Binding-site contacts:
Ligand atom CB contacts residue THR468 of chain 1.B at 3.8 Å.
Ligand atom OE1 contacts residue CYS467 of chain 1.B at 3.5 Å (h-bond).
Ligand atom CD contacts residue ASP464 of chain 1.B at 4.4 Å.
Ligand atom CB contacts residue ASN471 of chain 1.B at 3.4 Å.
Ligand atom C contacts residue ASN471 of chain 1.B at 4.0 Å.
Ligand atom CG contacts residue ALA390 of chain 1.B at 4.1 Å (hydrophobic).
Ligand atom OXT contacts residue SER353 of chain 1.B at 3.2 Å (h-bond).
Ligand atom C contacts residue SER353 of chain 1.B at 4.0 Å.
Ligand atom OXT contacts residue ALA429 of chain 1.B at 3.8 Å.
Ligand atom N contacts residue THR468 of chain 1.B at 3.0 Å (h-bond).
Ligand atom NE2 contacts residue GLY434 of chain 1.B at 4.3 Å.
Ligand atom CG contacts residue MET387 of chain 1.B at 3.7 Å (hydrophobic).
Ligand atom C contacts residue MET387 of chain 1.B at 4.0 Å (hydrophobic).
Ligand atom O contacts residue ILE431 of chain 1.B at 2.9 Å (h-bond).
Ligand atom OE1 contacts residue ASP464 of chain 1.B at 3.3 Å.
Ligand atom C contacts residue ALA429 of chain 1.B at 4.0 Å (hydrophobic).
Ligand atom N contacts residue PRO432 of chain 1.B at 4.3 Å.
Ligand atom N contacts residue ASP464 of chain 1.B at 4.5 Å.
Ligand atom NE2 contacts residue CYS467 of chain 1.B at 4.4 Å.
Ligand atom CA contacts residue THR468 of chain 1.B at 3.4 Å.
Ligand atom NE2 contacts residue ALA390 of chain 1.B at 4.2 Å.
Ligand atom N contacts residue ILE431 of chain 1.B at 3.8 Å.
Ligand atom OXT contacts residue ASN471 of chain 1.B at 3.2 Å (h-bond).
Ligand atom CA contacts residue ASN471 of chain 1.B at 3.9 Å.
Ligand atom CD contacts residue GLY435 of chain 1.B at 4.2 Å.
Ligand atom O contacts residue ALA429 of chain 1.B at 3.2 Å.
Ligand atom OXT contacts residue MET387 of chain 1.B at 3.3 Å.
Ligand atom NE2 contacts residue GLY435 of chain 1.B at 3.2 Å (h-bond).
Ligand atom N contacts residue SER351 of chain 1.B at 3.8 Å.
Ligand atom OE1 contacts residue THR468 of chain 1.B at 4.2 Å.
Ligand atom CG contacts residue ASN471 of chain 1.B at 4.1 Å.
Ligand atom CB contacts residue CYS467 of chain 1.B at 3.7 Å (hydrophobic).
Ligand atom C contacts residue ILE431 of chain 1.B at 4.0 Å (hydrophobic).
Ligand atom N contacts residue GLY430 of chain 1.B at 4.5 Å.
Ligand atom OXT contacts residue GLY430 of chain 1.B at 3.0 Å (h-bond).
Ligand atom O contacts residue GLY430 of chain 1.B at 2.8 Å (h-bond).
Ligand atom CD contacts residue CYS467 of chain 1.B at 3.7 Å (hydrophobic).
Ligand atom CG contacts residue CYS467 of chain 1.B at 4.0 Å (hydrophobic).
Ligand atom CB contacts residue MET387 of chain 1.B at 4.2 Å (hydrophobic).
Ligand atom C contacts residue GLY430 of chain 1.B at 3.3 Å.

Sequence of chain 1.B:
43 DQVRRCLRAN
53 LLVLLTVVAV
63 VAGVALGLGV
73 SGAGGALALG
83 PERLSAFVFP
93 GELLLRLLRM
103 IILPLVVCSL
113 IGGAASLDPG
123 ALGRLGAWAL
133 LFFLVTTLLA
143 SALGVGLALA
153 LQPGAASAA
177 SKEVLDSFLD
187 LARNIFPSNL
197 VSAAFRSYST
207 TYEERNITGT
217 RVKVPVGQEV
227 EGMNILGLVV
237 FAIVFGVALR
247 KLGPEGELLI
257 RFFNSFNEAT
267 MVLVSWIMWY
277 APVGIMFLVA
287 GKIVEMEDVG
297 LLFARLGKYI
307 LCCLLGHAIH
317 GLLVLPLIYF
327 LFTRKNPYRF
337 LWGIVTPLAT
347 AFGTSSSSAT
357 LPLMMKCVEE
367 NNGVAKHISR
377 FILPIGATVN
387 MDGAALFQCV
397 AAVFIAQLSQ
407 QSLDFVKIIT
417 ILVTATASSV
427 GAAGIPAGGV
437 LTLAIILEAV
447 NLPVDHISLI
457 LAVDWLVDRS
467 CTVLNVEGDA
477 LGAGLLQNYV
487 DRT

The protein below binds the small molecule below.
Small molecule (SMILES): NC(=O)CC[C@H](N)C(=O)O